Sequence of chain 1.C:
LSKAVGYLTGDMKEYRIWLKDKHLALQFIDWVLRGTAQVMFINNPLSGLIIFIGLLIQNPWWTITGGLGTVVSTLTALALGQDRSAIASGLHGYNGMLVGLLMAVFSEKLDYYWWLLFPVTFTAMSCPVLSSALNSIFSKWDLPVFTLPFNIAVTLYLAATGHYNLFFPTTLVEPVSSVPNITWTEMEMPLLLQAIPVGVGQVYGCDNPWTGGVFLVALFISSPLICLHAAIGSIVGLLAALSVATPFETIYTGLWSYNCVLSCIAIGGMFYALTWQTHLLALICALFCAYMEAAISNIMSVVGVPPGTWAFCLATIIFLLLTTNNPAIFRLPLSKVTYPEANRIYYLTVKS

This small molecule binds to this protein.
Small molecule (SMILES): CCCCCCCCCCC(CCCCCCCCCC)(CO[C@H]1O[C@@H](CO)[C@H](O[C@@H]2O[C@@H](CO)[C@H](O)[C@@H](O)[C@@H]2O)[C@@H](O)[C@@H]1O)CO[C@H]1O[C@@H](CO)[C@H](O[C@@H]2O[C@@H](CO)[C@H](O)[C@@H](O)[C@@H]2O)[C@@H](O)[C@H]1O

Binding-site contacts:
Ligand atom CBK contacts residue PHE310 of chain 1.C at 4.3 Å (hydrophobic).
Ligand atom CBK contacts residue PRO314 of chain 1.C at 4.1 Å (hydrophobic).
Ligand atom CBC contacts residue CYS317 of chain 1.C at 4.2 Å (hydrophobic).
Ligand atom CBQ contacts residue PRO314 of chain 1.C at 3.9 Å (hydrophobic).
Ligand atom OBV contacts residue LEU315 of chain 1.C at 4.2 Å.
Ligand atom CBE contacts residue LEU318 of chain 1.C at 3.8 Å (hydrophobic).
Ligand atom CCM contacts residue LEU318 of chain 1.C at 4.1 Å (hydrophobic).
Ligand atom CBA contacts residue CYS317 of chain 1.C at 4.1 Å (hydrophobic).
Ligand atom CAY contacts residue ALA321 of chain 1.C at 4.2 Å (hydrophobic).
Ligand atom CBG contacts residue LEU318 of chain 1.C at 4.5 Å (hydrophobic).
Ligand atom CBT contacts residue LEU315 of chain 1.C at 3.6 Å (hydrophobic).
Ligand atom CBT contacts residue LEU318 of chain 1.C at 4.2 Å (hydrophobic).
Ligand atom CBE contacts residue CYS317 of chain 1.C at 4.4 Å (hydrophobic).
Ligand atom CBA contacts residue ALA321 of chain 1.C at 3.8 Å (hydrophobic).
Ligand atom CCJ contacts residue LEU315 of chain 1.C at 3.7 Å (hydrophobic).
Ligand atom CBI contacts residue LEU318 of chain 1.C at 3.8 Å (hydrophobic).
Ligand atom CBI contacts residue PRO314 of chain 1.C at 3.8 Å (hydrophobic).